This small molecule binds to this protein.
Small molecule (SMILES): CN(C)c1ccc2c3c(cccc13)C(=O)N(CCNC(=O)CCCC[C@@H]1SC[C@@H]3NC(=O)N[C@@H]31)C2=O

Binding-site contacts:
Ligand atom C23 contacts residue N9O1 of chain 3.B at 1.1 Å.
Ligand atom C contacts residue TYR42 of chain 1.A at 3.5 Å (hydrophobic).
Ligand atom C3 contacts residue TRP107 of chain 1.A at 3.4 Å (hydrophobic).
Ligand atom C15 contacts residue SER121 of chain 1.A at 3.5 Å.
Ligand atom C8 contacts residue TRP78 of chain 1.A at 3.5 Å (hydrophobic).
Ligand atom C contacts residue SER26 of chain 1.A at 3.6 Å.
Ligand atom S contacts residue TRP78 of chain 1.A at 3.6 Å.
Ligand atom C10 contacts residue SER87 of chain 1.A at 3.6 Å.
Ligand atom C13 contacts residue N9O1 of chain 3.B at 3.2 Å.
Ligand atom O contacts residue TYR42 of chain 1.A at 2.7 Å (h-bond).
Ligand atom N1 contacts residue ASP127 of chain 1.A at 2.8 Å (salt-bridge).
Ligand atom O contacts residue SER26 of chain 1.A at 2.7 Å (h-bond).
Ligand atom N4 contacts residue N9O1 of chain 3.B at 1.0 Å.
Ligand atom O contacts residue ASN22 of chain 1.A at 3.0 Å (h-bond).
Ligand atom C16 contacts residue N9O1 of chain 3.B at 2.8 Å.
Ligand atom C4 contacts residue TRP119 of chain 3.A at 3.6 Å (hydrophobic).
Ligand atom N2 contacts residue SER87 of chain 1.A at 3.0 Å (h-bond).
Ligand atom C18 contacts residue N9O1 of chain 3.B at 1.8 Å.
Ligand atom C13 contacts residue LEU123 of chain 1.A at 3.5 Å (hydrophobic).
Ligand atom C12 contacts residue SER111 of chain 1.A at 3.1 Å.
Ligand atom O2 contacts residue SER111 of chain 1.A at 2.6 Å (h-bond).
Ligand atom C12 contacts residue LEU123 of chain 1.A at 3.6 Å (hydrophobic).
Ligand atom C25 contacts residue N9O1 of chain 3.B at 1.3 Å.
Ligand atom C13 contacts residue SER111 of chain 1.A at 3.5 Å.
Ligand atom C20 contacts residue N9O1 of chain 3.B at 3.3 Å.
Ligand atom C14 contacts residue SER121 of chain 1.A at 3.5 Å.
Ligand atom N contacts residue VAL46 of chain 1.A at 3.6 Å.
Ligand atom C21 contacts residue N9O1 of chain 3.B at 1.6 Å.
Ligand atom O3 contacts residue ASN48 of chain 1.A at 2.9 Å (h-bond).
Ligand atom N contacts residue SER44 of chain 1.A at 3.0 Å (h-bond).
Ligand atom C19 contacts residue N9O1 of chain 3.B at 1.8 Å.
Ligand atom C5 contacts residue SER44 of chain 1.A at 3.5 Å.
Ligand atom C14 contacts residue SER111 of chain 1.A at 3.4 Å.
Ligand atom C17 contacts residue N9O1 of chain 3.B at 1.4 Å.
Ligand atom S contacts residue THR89 of chain 1.A at 3.5 Å (h-bond).
Ligand atom O2 contacts residue LEU109 of chain 1.A at 3.3 Å.
Ligand atom C15 contacts residue LYS120 of chain 1.A at 3.1 Å.
Ligand atom C24 contacts residue N9O1 of chain 3.B at 1.1 Å.
Ligand atom C22 contacts residue N9O1 of chain 3.B at 1.0 Å.
Ligand atom C16 contacts residue LYS120 of chain 1.A at 3.2 Å.

Sequence of chain 3.A:
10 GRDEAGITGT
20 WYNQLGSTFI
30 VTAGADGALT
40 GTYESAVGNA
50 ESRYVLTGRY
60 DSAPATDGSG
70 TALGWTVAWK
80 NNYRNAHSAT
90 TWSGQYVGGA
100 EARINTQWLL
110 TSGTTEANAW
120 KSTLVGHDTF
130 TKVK

Sequence of chain 1.A:
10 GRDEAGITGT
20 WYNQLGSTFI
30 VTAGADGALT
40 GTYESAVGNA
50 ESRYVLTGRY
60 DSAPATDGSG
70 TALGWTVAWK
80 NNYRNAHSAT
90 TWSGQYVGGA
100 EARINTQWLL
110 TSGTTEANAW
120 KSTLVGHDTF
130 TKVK